A protein and the small-molecule ligand that binds it are described below.
Small molecule (SMILES): CC(=O)N[C@@H]1[C@@H](O)[C@H](O)[C@@H](CO)O[C@H]1O

Binding-site contacts:
Ligand atom C6 contacts residue SER284 of chain 14.H at 3.5 Å.
Ligand atom O6 contacts residue SER284 of chain 14.H at 2.6 Å (h-bond).
Ligand atom C6 contacts residue ASN318 of chain 14.H at 3.2 Å.
Ligand atom O6 contacts residue ASN318 of chain 14.H at 2.6 Å (h-bond).

Sequence of chain 14.H:
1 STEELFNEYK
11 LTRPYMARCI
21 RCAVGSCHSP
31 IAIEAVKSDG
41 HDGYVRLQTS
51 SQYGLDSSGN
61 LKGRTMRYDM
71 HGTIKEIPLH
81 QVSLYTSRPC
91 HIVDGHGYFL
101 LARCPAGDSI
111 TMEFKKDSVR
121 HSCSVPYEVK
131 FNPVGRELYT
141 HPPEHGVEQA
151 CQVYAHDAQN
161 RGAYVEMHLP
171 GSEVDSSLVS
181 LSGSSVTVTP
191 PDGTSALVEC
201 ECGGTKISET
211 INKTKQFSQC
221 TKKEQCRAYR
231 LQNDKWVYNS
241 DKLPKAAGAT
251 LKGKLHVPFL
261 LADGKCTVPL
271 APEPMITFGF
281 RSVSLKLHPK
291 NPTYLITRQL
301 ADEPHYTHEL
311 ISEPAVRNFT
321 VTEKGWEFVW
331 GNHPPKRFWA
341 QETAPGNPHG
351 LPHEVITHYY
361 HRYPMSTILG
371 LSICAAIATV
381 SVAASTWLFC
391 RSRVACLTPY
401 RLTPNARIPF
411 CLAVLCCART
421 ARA